The small molecule below binds the protein below.
Small molecule (SMILES): CC[C@H](C)[C@H](NC(C)=O)C(=O)N1CCC[C@H]1C(=O)N[C@H](CO)Cc1ccccc1

Binding-site contacts:
Ligand atom O contacts residue SER278 of chain 1.C at 2.4 Å (h-bond).
Ligand atom CA contacts residue GLU78 of chain 1.C at 3.8 Å.
Ligand atom O contacts residue TRP129 of chain 1.C at 3.3 Å.
Ligand atom CA contacts residue ASP164 of chain 1.C at 3.4 Å.
Ligand atom CB contacts residue SER278 of chain 1.C at 2.9 Å.
Ligand atom O contacts residue GLY276 of chain 1.C at 3.5 Å.
Ligand atom CG contacts residue TRP129 of chain 1.C at 3.7 Å (hydrophobic).
Ligand atom O contacts residue THR277 of chain 1.C at 3.6 Å (h-bond).
Ligand atom C contacts residue SER128 of chain 1.C at 3.5 Å.
Ligand atom O contacts residue GLY130 of chain 1.C at 3.1 Å (h-bond).
Ligand atom CH3 contacts residue ASN102 of chain 1.C at 3.5 Å.
Ligand atom O contacts residue TRP129 of chain 1.C at 3.6 Å.
Ligand atom N contacts residue GLY130 of chain 1.C at 3.0 Å (h-bond).
Ligand atom C contacts residue ASP164 of chain 1.C at 3.4 Å.
Ligand atom CE1 contacts residue ASP179 of chain 1.C at 3.3 Å.
Ligand atom CA contacts residue SER128 of chain 1.C at 3.4 Å.
Ligand atom CA contacts residue TRP129 of chain 1.C at 3.7 Å (hydrophobic).
Ligand atom N contacts residue GLU78 of chain 1.C at 3.1 Å (salt-bridge).
Ligand atom CZ contacts residue GLY130 of chain 1.C at 3.7 Å.
Ligand atom CE1 contacts residue GLY130 of chain 1.C at 3.4 Å.
Ligand atom CA contacts residue SER128 of chain 1.C at 3.7 Å.
Ligand atom CA contacts residue SER278 of chain 1.C at 2.4 Å.
Ligand atom O contacts residue ASP164 of chain 1.C at 2.5 Å (salt-bridge).
Ligand atom N contacts residue SER128 of chain 1.C at 2.7 Å (h-bond).
Ligand atom CD1 contacts residue ALA161 of chain 1.C at 3.7 Å (hydrophobic).
Ligand atom N contacts residue TRP129 of chain 1.C at 3.4 Å.
Ligand atom CZ contacts residue ASP179 of chain 1.C at 3.2 Å.
Ligand atom C contacts residue GLU78 of chain 1.C at 3.6 Å.
Ligand atom C contacts residue TRP129 of chain 1.C at 3.6 Å (hydrophobic).
Ligand atom N contacts residue SER278 of chain 1.C at 2.8 Å (h-bond).
Ligand atom C contacts residue SER278 of chain 1.C at 1.5 Å.
Ligand atom CD contacts residue TRP129 of chain 1.C at 3.5 Å (hydrophobic).
Ligand atom CB contacts residue GLU78 of chain 1.C at 3.3 Å.
Ligand atom C contacts residue ASN102 of chain 1.C at 3.8 Å.
Ligand atom CH3 contacts residue GLY130 of chain 1.C at 3.8 Å.
Ligand atom CA contacts residue GLY130 of chain 1.C at 3.7 Å.
Ligand atom CB contacts residue GLY130 of chain 1.C at 3.5 Å.
Ligand atom O contacts residue ASN102 of chain 1.C at 2.7 Å (h-bond).
Ligand atom CB contacts residue ASP164 of chain 1.C at 3.5 Å.
Ligand atom C contacts residue GLU78 of chain 1.C at 3.3 Å.

Sequence of chain 1.C:
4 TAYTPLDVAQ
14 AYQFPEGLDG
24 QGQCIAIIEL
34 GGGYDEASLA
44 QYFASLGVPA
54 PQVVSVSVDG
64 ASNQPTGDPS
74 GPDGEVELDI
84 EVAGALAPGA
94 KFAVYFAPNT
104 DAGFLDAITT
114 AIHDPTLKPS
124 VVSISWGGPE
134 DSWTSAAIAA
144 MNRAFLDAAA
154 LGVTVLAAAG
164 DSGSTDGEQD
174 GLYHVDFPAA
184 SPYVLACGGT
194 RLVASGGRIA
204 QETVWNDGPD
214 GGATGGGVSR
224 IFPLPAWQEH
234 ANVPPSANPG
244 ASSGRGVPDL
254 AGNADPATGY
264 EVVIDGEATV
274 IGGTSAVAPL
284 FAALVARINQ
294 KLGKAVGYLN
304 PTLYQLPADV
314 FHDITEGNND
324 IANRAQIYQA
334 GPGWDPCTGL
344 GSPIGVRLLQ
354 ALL